Sequence of chain 1.A:
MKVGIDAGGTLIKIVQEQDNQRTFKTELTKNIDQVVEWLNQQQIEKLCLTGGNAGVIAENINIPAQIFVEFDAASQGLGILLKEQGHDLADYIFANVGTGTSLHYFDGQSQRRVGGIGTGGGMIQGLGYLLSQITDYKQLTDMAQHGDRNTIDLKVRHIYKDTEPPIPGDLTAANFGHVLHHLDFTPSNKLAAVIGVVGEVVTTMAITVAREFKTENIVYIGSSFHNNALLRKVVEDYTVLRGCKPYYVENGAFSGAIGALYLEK

Binding-site contacts:
Ligand atom OAA contacts residue GLY27 of chain 1.A at 3.5 Å (h-bond).
Ligand atom OAM contacts residue SER120 of chain 1.A at 3.4 Å.
Ligand atom CAY contacts residue TYR258 of chain 1.B at 3.5 Å (hydrophobic).
Ligand atom CAP contacts residue ARG131 of chain 1.A at 3.4 Å.
Ligand atom OAC contacts residue ADP1 of chain 1.I at 3.5 Å (h-bond).
Ligand atom CAW contacts residue GLU220 of chain 1.B at 3.6 Å.
Ligand atom CAW contacts residue TYR258 of chain 1.B at 3.6 Å (hydrophobic).
Ligand atom OAZ contacts residue GLU220 of chain 1.B at 3.6 Å.
Ligand atom OAM contacts residue ARG131 of chain 1.A at 2.6 Å (salt-bridge).
Ligand atom CBA contacts residue GLU220 of chain 1.B at 3.5 Å.
Ligand atom OAR contacts residue ARG131 of chain 1.A at 2.7 Å (salt-bridge).
Ligand atom NAN contacts residue ALA191 of chain 1.B at 3.2 Å (h-bond).
Ligand atom OAR contacts residue GLY134 of chain 1.A at 3.2 Å.
Ligand atom CAQ contacts residue ARG131 of chain 1.A at 3.5 Å.
Ligand atom OAM contacts residue THR119 of chain 1.A at 3.5 Å (h-bond).
Ligand atom OAZ contacts residue TYR258 of chain 1.B at 3.4 Å.
Ligand atom NAS contacts residue THR190 of chain 1.B at 3.2 Å (h-bond).
Ligand atom CAT contacts residue GLY134 of chain 1.A at 3.4 Å.
Ligand atom PAB contacts residue ADP1 of chain 1.I at 3.2 Å.
Ligand atom OAC contacts residue THR117 of chain 1.A at 3.2 Å (h-bond).
Ligand atom OAD contacts residue MG1 of chain 1.L at 1.9 Å.
Ligand atom CAW contacts residue THR224 of chain 1.B at 3.5 Å.
Ligand atom CAH contacts residue PHE89 of chain 1.A at 3.5 Å (hydrophobic).
Ligand atom CAX contacts residue TYR258 of chain 1.B at 3.4 Å (hydrophobic).
Ligand atom CAO contacts residue ALA191 of chain 1.B at 3.5 Å (hydrophobic).
Ligand atom OBB contacts residue LEU189 of chain 1.B at 3.5 Å.
Ligand atom OAC contacts residue GLY118 of chain 1.A at 2.9 Å (h-bond).
Ligand atom PAB contacts residue MG1 of chain 1.L at 3.4 Å.
Ligand atom OBB contacts residue THR190 of chain 1.B at 3.0 Å (h-bond).
Ligand atom OAA contacts residue ADP1 of chain 1.I at 2.6 Å (h-bond).
Ligand atom CAO contacts residue THR119 of chain 1.A at 3.5 Å.
Ligand atom CAL contacts residue ARG131 of chain 1.A at 3.6 Å.
Ligand atom CBC contacts residue GLU220 of chain 1.B at 3.6 Å.
Ligand atom CAX contacts residue GLU220 of chain 1.B at 3.4 Å.
Ligand atom OAD contacts residue ADP1 of chain 1.I at 3.0 Å (h-bond).
Ligand atom OAK contacts residue GLY118 of chain 1.A at 3.3 Å.
Ligand atom CAP contacts residue THR190 of chain 1.B at 3.5 Å.
Ligand atom OAE contacts residue GLU88 of chain 1.A at 3.3 Å (salt-bridge).
Ligand atom CAY contacts residue GLU220 of chain 1.B at 3.5 Å.
Ligand atom CAF contacts residue GLU88 of chain 1.A at 3.6 Å.

This small molecule binds to this protein.
Small molecule (SMILES): CC(C)(COP(=O)(O)O)[C@@H](O)C(=O)NCCC(=O)NCCc1ccc2c(c1)OCO2

Sequence of chain 1.B:
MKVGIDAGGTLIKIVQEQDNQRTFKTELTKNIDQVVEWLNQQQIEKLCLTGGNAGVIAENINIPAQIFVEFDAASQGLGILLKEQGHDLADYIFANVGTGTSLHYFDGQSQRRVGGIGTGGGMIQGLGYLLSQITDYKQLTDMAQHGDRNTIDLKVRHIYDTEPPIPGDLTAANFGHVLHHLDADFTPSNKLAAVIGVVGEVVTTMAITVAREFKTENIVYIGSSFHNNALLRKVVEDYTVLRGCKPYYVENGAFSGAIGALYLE